Binding-site contacts:
Ligand atom C5 contacts residue ASN195 of chain 1.E at 3.6 Å.
Ligand atom C6 contacts residue ASN163 of chain 1.E at 4.0 Å.
Ligand atom C1 contacts residue ASN163 of chain 1.E at 4.3 Å.
Ligand atom C7 contacts residue ASN195 of chain 1.E at 3.3 Å.
Ligand atom O6 contacts residue ASN163 of chain 1.E at 3.0 Å (h-bond).
Ligand atom N2 contacts residue ASN195 of chain 1.E at 2.9 Å (h-bond).
Ligand atom C1 contacts residue ASN195 of chain 1.E at 1.4 Å.
Ligand atom C8 contacts residue ASN195 of chain 1.E at 4.5 Å.
Ligand atom C3 contacts residue ASN195 of chain 1.E at 3.8 Å.
Ligand atom C5 contacts residue ASN163 of chain 1.E at 3.9 Å.
Ligand atom O5 contacts residue ASN163 of chain 1.E at 3.7 Å.
Ligand atom O7 contacts residue ASN195 of chain 1.E at 3.3 Å (h-bond).
Ligand atom C2 contacts residue ASN195 of chain 1.E at 2.4 Å.
Ligand atom C4 contacts residue ASN195 of chain 1.E at 4.2 Å.
Ligand atom O5 contacts residue ASN195 of chain 1.E at 2.3 Å (h-bond).

Sequence of chain 1.E:
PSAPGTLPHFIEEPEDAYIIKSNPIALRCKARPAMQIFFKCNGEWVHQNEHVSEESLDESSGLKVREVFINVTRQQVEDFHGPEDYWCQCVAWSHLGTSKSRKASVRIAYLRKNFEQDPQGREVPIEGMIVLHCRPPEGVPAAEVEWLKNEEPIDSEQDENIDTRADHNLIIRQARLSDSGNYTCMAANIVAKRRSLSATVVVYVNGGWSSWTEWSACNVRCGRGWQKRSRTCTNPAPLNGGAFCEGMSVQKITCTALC

The protein below binds the small molecule below.
Small molecule (SMILES): CC(=O)N[C@@H]1[C@@H](O)[C@H](O)[C@@H](CO)O[C@H]1O